Sequence of chain 1.C:
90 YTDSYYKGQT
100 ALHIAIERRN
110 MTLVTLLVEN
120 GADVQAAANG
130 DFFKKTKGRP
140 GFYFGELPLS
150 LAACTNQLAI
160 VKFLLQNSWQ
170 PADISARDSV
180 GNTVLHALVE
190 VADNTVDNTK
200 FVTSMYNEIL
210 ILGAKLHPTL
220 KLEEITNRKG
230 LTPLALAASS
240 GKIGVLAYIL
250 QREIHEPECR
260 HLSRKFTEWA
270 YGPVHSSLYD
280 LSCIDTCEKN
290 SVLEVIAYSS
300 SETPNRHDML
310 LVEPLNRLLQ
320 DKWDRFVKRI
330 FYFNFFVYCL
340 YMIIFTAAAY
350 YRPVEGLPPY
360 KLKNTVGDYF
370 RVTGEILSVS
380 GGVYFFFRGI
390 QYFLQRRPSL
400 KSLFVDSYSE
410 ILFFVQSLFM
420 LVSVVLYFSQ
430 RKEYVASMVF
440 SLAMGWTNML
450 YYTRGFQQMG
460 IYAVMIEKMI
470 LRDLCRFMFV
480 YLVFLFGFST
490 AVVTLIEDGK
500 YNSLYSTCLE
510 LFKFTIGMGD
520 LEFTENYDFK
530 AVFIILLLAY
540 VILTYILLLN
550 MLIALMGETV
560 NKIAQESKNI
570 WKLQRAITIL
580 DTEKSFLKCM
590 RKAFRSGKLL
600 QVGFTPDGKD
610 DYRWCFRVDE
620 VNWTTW

Sequence of chain 1.A:
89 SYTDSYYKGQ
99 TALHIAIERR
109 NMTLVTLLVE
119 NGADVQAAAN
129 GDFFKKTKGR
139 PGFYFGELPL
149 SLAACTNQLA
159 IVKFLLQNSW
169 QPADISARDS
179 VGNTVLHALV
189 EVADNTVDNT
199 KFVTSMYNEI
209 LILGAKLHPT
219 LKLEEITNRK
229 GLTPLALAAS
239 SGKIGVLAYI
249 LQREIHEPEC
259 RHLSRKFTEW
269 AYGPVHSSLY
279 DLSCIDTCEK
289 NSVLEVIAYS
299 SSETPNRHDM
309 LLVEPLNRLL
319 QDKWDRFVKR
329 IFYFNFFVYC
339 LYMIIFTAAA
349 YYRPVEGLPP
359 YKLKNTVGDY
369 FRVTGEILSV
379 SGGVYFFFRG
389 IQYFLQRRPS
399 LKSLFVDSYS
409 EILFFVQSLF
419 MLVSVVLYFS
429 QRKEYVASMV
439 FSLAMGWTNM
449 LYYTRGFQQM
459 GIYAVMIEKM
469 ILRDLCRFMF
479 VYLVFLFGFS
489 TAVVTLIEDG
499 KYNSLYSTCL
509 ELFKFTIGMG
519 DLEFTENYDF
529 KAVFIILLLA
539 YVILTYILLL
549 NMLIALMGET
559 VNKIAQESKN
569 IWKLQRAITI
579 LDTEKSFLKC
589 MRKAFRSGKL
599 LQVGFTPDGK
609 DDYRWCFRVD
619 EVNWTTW

The protein below binds the small molecule below.
Small molecule (SMILES): C=C(C)[C@]12C[C@@H](C)[C@@]34O[C@](Cc5ccccc5)(O[C@@H]1[C@@H]3C=C(COC(=O)Cc1ccc(O)c(OC)c1)C[C@]1(O)C(=O)C(C)=C[C@@H]41)O2

Binding-site contacts:
Ligand atom CAK contacts residue LEU411 of chain 1.C at 3.8 Å (hydrophobic).
Ligand atom OAI contacts residue ARG453 of chain 1.C at 3.4 Å.
Ligand atom CBR contacts residue TYR407 of chain 1.C at 3.8 Å (hydrophobic).
Ligand atom OAG contacts residue LEU411 of chain 1.C at 3.7 Å.
Ligand atom OAH contacts residue TYR450 of chain 1.C at 3.7 Å.
Ligand atom CBS contacts residue GLU466 of chain 1.C at 3.9 Å.
Ligand atom OAF contacts residue THR446 of chain 1.C at 3.1 Å.
Ligand atom OAH contacts residue SER408 of chain 1.C at 3.0 Å (h-bond).
Ligand atom OAG contacts residue TYR407 of chain 1.C at 2.6 Å (h-bond).
Ligand atom CBM contacts residue LEU449 of chain 1.C at 3.7 Å (hydrophobic).
Ligand atom CAP contacts residue LEU411 of chain 1.C at 3.2 Å (hydrophobic).
Ligand atom CAU contacts residue THR446 of chain 1.C at 3.4 Å.
Ligand atom CAN contacts residue MET443 of chain 1.C at 3.6 Å (hydrophobic).
Ligand atom CBT contacts residue ASN447 of chain 1.C at 3.2 Å.
Ligand atom OAI contacts residue GLU466 of chain 1.C at 3.5 Å (salt-bridge).
Ligand atom OAD contacts residue MET443 of chain 1.C at 2.4 Å (h-bond).
Ligand atom CBD contacts residue LEU411 of chain 1.C at 3.5 Å (hydrophobic).
Ligand atom OAD contacts residue LEU411 of chain 1.C at 4.0 Å.
Ligand atom CBO contacts residue LEU411 of chain 1.C at 3.8 Å (hydrophobic).
Ligand atom CBK contacts residue TYR407 of chain 1.C at 3.6 Å (hydrophobic).
Ligand atom CBT contacts residue SER408 of chain 1.C at 4.0 Å.
Ligand atom CBQ contacts residue SER408 of chain 1.C at 3.5 Å.
Ligand atom CBB contacts residue TYR407 of chain 1.C at 3.7 Å (hydrophobic).
Ligand atom OAE contacts residue THR446 of chain 1.C at 2.9 Å (h-bond).
Ligand atom CBJ contacts residue LEU542 of chain 1.A at 4.0 Å (hydrophobic).
Ligand atom OAI contacts residue SER408 of chain 1.C at 2.4 Å (h-bond).
Ligand atom CAR contacts residue MET443 of chain 1.C at 3.4 Å (hydrophobic).
Ligand atom CBS contacts residue TYR407 of chain 1.C at 3.8 Å (hydrophobic).
Ligand atom CBT contacts residue TYR450 of chain 1.C at 3.7 Å (hydrophobic).
Ligand atom CAZ contacts residue MET443 of chain 1.C at 3.4 Å (hydrophobic).
Ligand atom CBM contacts residue THR446 of chain 1.C at 4.0 Å.
Ligand atom CBT contacts residue LEU411 of chain 1.C at 3.7 Å (hydrophobic).
Ligand atom CBP contacts residue TYR407 of chain 1.C at 3.8 Å (hydrophobic).
Ligand atom CBR contacts residue GLU466 of chain 1.C at 3.7 Å.
Ligand atom CBC contacts residue TYR407 of chain 1.C at 3.3 Å (hydrophobic).
Ligand atom CBK contacts residue THR446 of chain 1.C at 3.9 Å.
Ligand atom CAW contacts residue MET443 of chain 1.C at 3.9 Å (hydrophobic).
Ligand atom CBS contacts residue SER408 of chain 1.C at 3.3 Å.
Ligand atom CBF contacts residue ALA442 of chain 1.C at 3.9 Å (hydrophobic).
Ligand atom CBA contacts residue MET443 of chain 1.C at 3.5 Å (hydrophobic).